The protein below binds the small molecule below.
Small molecule (SMILES): OC[C@H]1O[C@@H](O[C@H]2[C@H](O)[C@@H](O)[C@@H](O)O[C@@H]2CO)[C@H](O)[C@@H](O)[C@H]1O

Sequence of chain 1.A:
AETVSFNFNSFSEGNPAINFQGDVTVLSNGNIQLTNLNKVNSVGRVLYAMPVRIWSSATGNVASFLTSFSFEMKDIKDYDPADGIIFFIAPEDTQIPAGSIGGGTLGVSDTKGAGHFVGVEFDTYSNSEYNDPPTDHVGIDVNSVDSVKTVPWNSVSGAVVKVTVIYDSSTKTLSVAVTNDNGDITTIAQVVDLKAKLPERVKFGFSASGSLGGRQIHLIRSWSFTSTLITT

Binding-site contacts:
Ligand atom C5 contacts residue TYR125 of chain 1.A at 3.7 Å (hydrophobic).
Ligand atom O6 contacts residue ASP80 of chain 1.A at 3.1 Å (salt-bridge).
Ligand atom O4 contacts residue ASP83 of chain 1.A at 2.8 Å (salt-bridge).
Ligand atom C4 contacts residue TYR125 of chain 1.A at 3.7 Å (hydrophobic).
Ligand atom O5 contacts residue GLY214 of chain 1.A at 4.3 Å.
Ligand atom C4 contacts residue ASP83 of chain 1.A at 3.3 Å.
Ligand atom C6 contacts residue ASP80 of chain 1.A at 3.9 Å.
Ligand atom C6 contacts residue GLY214 of chain 1.A at 3.8 Å.
Ligand atom O4 contacts residue SER211 of chain 1.A at 3.7 Å.
Ligand atom C6 contacts residue SER211 of chain 1.A at 4.1 Å.
Ligand atom O3 contacts residue GLY103 of chain 1.A at 3.8 Å.
Ligand atom C3 contacts residue ASN127 of chain 1.A at 3.5 Å.
Ligand atom O4 contacts residue SER211 of chain 1.A at 2.9 Å (h-bond).
Ligand atom O3 contacts residue ASP83 of chain 1.A at 2.8 Å (salt-bridge).
Ligand atom C3 contacts residue ASP83 of chain 1.A at 3.6 Å.
Ligand atom C4 contacts residue ALA82 of chain 1.A at 4.2 Å (hydrophobic).
Ligand atom C2 contacts residue SER211 of chain 1.A at 3.8 Å.
Ligand atom O3 contacts residue SER211 of chain 1.A at 3.4 Å (h-bond).
Ligand atom O3 contacts residue GLY213 of chain 1.A at 2.8 Å (h-bond).
Ligand atom O4 contacts residue GLY214 of chain 1.A at 4.3 Å.
Ligand atom C6 contacts residue TYR125 of chain 1.A at 3.7 Å (hydrophobic).
Ligand atom O6 contacts residue TYR125 of chain 1.A at 3.9 Å.
Ligand atom O4 contacts residue ALA82 of chain 1.A at 3.7 Å.
Ligand atom O3 contacts residue LEU212 of chain 1.A at 3.9 Å.
Ligand atom C3 contacts residue GLY213 of chain 1.A at 3.8 Å.
Ligand atom O3 contacts residue GLY104 of chain 1.A at 3.2 Å (h-bond).
Ligand atom C5 contacts residue SER211 of chain 1.A at 3.8 Å.
Ligand atom O4 contacts residue GLY103 of chain 1.A at 4.3 Å.
Ligand atom O3 contacts residue TYR125 of chain 1.A at 4.0 Å.
Ligand atom O2 contacts residue GLY213 of chain 1.A at 3.7 Å.
Ligand atom C4 contacts residue SER211 of chain 1.A at 3.8 Å.
Ligand atom C3 contacts residue TYR125 of chain 1.A at 3.7 Å (hydrophobic).
Ligand atom O5 contacts residue SER211 of chain 1.A at 3.0 Å (h-bond).
Ligand atom O2 contacts residue LEU212 of chain 1.A at 3.6 Å.
Ligand atom C3 contacts residue LEU212 of chain 1.A at 4.2 Å (hydrophobic).
Ligand atom O3 contacts residue ASN127 of chain 1.A at 2.8 Å (h-bond).
Ligand atom O2 contacts residue ASN127 of chain 1.A at 4.2 Å.
Ligand atom C2 contacts residue GLY213 of chain 1.A at 4.3 Å.
Ligand atom C1 contacts residue SER211 of chain 1.A at 3.7 Å.
Ligand atom O3 contacts residue GLY214 of chain 1.A at 3.8 Å.